Sequence of chain 2.A:
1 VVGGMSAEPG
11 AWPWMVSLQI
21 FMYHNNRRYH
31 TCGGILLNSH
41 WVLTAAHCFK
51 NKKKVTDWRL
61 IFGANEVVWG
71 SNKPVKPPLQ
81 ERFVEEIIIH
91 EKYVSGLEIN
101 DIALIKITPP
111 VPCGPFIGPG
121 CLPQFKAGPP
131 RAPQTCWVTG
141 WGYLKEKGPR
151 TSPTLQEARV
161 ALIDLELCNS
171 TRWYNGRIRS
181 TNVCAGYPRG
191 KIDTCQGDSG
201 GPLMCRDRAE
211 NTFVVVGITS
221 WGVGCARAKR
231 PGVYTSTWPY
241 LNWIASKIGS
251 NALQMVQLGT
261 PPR

Binding-site contacts:
Ligand atom N2 contacts residue TRP221 of chain 2.A at 4.1 Å.
Ligand atom C4 contacts residue GLY222 of chain 2.A at 4.1 Å.
Ligand atom N1 contacts residue GLN196 of chain 2.A at 3.0 Å (h-bond).
Ligand atom N1 contacts residue SER199 of chain 2.A at 3.3 Å (h-bond).
Ligand atom N2 contacts residue THR194 of chain 2.A at 2.3 Å (h-bond).
Ligand atom C2 contacts residue GLN196 of chain 2.A at 3.6 Å.
Ligand atom N3 contacts residue GLY224 of chain 2.A at 3.1 Å (h-bond).
Ligand atom C2 contacts residue TRP221 of chain 2.A at 3.8 Å (hydrophobic).
Ligand atom C1 contacts residue TRP221 of chain 2.A at 3.9 Å (hydrophobic).
Ligand atom C6 contacts residue SER199 of chain 2.A at 3.8 Å.
Ligand atom N3 contacts residue THR194 of chain 2.A at 4.1 Å.
Ligand atom N2 contacts residue ASP193 of chain 2.A at 2.8 Å (salt-bridge).
Ligand atom N3 contacts residue TRP221 of chain 2.A at 3.9 Å.
Ligand atom C1 contacts residue SER199 of chain 2.A at 4.0 Å.
Ligand atom C4 contacts residue TRP221 of chain 2.A at 3.6 Å (hydrophobic).
Ligand atom C7 contacts residue ASP193 of chain 2.A at 3.1 Å.
Ligand atom C6 contacts residue TRP221 of chain 2.A at 4.1 Å (hydrophobic).
Ligand atom C6 contacts residue GLN196 of chain 2.A at 4.0 Å.
Ligand atom C2 contacts residue GLY222 of chain 2.A at 3.9 Å.
Ligand atom C3 contacts residue GLY222 of chain 2.A at 3.5 Å.
Ligand atom C7 contacts residue GLY224 of chain 2.A at 4.0 Å.
Ligand atom C5 contacts residue THR219 of chain 2.A at 3.8 Å.
Ligand atom N2 contacts residue GLY232 of chain 2.A at 3.8 Å.
Ligand atom C5 contacts residue THR194 of chain 2.A at 3.7 Å.
Ligand atom C3 contacts residue GLY224 of chain 2.A at 3.7 Å.
Ligand atom C4 contacts residue THR194 of chain 2.A at 4.0 Å.
Ligand atom C4 contacts residue CYS195 of chain 2.A at 4.1 Å (hydrophobic).
Ligand atom N3 contacts residue GLY232 of chain 2.A at 4.1 Å.
Ligand atom C5 contacts residue TRP221 of chain 2.A at 4.0 Å (hydrophobic).
Ligand atom C3 contacts residue TRP221 of chain 2.A at 3.4 Å (hydrophobic).
Ligand atom C7 contacts residue THR194 of chain 2.A at 3.5 Å.
Ligand atom C7 contacts residue TRP221 of chain 2.A at 3.6 Å (hydrophobic).
Ligand atom C7 contacts residue GLY232 of chain 2.A at 4.1 Å.
Ligand atom C6 contacts residue CYS195 of chain 2.A at 3.7 Å (hydrophobic).
Ligand atom N2 contacts residue CYS195 of chain 2.A at 4.0 Å.
Ligand atom C6 contacts residue THR219 of chain 2.A at 4.1 Å.
Ligand atom N3 contacts residue GLY222 of chain 2.A at 3.7 Å.
Ligand atom N3 contacts residue ASP193 of chain 2.A at 2.8 Å (salt-bridge).
Ligand atom C1 contacts residue GLN196 of chain 2.A at 3.5 Å.
Ligand atom C5 contacts residue CYS195 of chain 2.A at 3.6 Å (hydrophobic).

The protein below binds the small molecule below.
Small molecule (SMILES): NC(=[NH2+])c1ccc(N)cc1